A small-molecule ligand and the protein it binds are described below.
Small molecule (SMILES): CC(=O)N[C@@H]1[C@@H](O)[C@H](O)[C@@H](CO)O[C@H]1O

Binding-site contacts:
Ligand atom C3 contacts residue ASN603 of chain 1.A at 3.8 Å.
Ligand atom O5 contacts residue ASN603 of chain 1.A at 2.4 Å (h-bond).
Ligand atom C2 contacts residue THR604 of chain 1.A at 4.1 Å.
Ligand atom O7 contacts residue ASN603 of chain 1.A at 3.4 Å (h-bond).
Ligand atom C8 contacts residue ASN603 of chain 1.A at 3.4 Å.
Ligand atom C4 contacts residue ASN603 of chain 1.A at 4.3 Å.
Ligand atom C2 contacts residue ASN603 of chain 1.A at 2.5 Å.
Ligand atom N2 contacts residue ASN603 of chain 1.A at 2.9 Å (h-bond).
Ligand atom C1 contacts residue ASN603 of chain 1.A at 1.4 Å.
Ligand atom N2 contacts residue THR604 of chain 1.A at 3.6 Å.
Ligand atom C8 contacts residue THR604 of chain 1.A at 4.0 Å.
Ligand atom C7 contacts residue THR604 of chain 1.A at 4.5 Å.
Ligand atom C3 contacts residue THR604 of chain 1.A at 4.4 Å.
Ligand atom C5 contacts residue ASN603 of chain 1.A at 3.7 Å.
Ligand atom C7 contacts residue ASN603 of chain 1.A at 3.3 Å.
Ligand atom C1 contacts residue THR604 of chain 1.A at 3.7 Å.

Sequence of chain 1.A:
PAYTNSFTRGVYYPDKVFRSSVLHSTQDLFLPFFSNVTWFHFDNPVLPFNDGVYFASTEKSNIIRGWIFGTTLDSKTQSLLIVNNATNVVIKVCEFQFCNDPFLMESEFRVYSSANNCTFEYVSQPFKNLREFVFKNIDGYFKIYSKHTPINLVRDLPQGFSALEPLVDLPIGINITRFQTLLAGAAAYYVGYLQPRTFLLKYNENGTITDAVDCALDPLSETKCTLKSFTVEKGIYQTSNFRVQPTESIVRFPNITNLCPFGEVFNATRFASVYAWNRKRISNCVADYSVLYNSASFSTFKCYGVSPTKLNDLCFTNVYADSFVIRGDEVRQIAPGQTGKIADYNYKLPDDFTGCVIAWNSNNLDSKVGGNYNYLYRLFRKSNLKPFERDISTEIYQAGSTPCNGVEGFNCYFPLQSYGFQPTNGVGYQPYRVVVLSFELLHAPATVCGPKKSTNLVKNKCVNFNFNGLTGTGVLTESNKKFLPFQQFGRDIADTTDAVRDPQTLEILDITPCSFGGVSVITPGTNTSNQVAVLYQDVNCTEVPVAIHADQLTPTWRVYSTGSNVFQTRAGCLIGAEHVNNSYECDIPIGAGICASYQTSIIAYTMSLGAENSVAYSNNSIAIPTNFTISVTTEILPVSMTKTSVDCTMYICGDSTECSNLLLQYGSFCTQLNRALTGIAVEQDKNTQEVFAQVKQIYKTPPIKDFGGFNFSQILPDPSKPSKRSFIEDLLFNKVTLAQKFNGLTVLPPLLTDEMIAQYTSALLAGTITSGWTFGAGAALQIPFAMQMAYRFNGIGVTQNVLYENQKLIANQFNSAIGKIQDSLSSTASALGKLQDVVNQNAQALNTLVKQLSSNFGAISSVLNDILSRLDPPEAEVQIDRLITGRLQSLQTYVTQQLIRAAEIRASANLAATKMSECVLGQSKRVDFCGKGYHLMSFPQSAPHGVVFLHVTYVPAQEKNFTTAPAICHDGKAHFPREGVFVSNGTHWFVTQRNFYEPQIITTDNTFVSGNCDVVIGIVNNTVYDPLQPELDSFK